A small-molecule ligand and the protein it binds are described below.
Small molecule (SMILES): CSCC[C@H](NC=O)C(=O)O

Sequence of chain 1.GA:
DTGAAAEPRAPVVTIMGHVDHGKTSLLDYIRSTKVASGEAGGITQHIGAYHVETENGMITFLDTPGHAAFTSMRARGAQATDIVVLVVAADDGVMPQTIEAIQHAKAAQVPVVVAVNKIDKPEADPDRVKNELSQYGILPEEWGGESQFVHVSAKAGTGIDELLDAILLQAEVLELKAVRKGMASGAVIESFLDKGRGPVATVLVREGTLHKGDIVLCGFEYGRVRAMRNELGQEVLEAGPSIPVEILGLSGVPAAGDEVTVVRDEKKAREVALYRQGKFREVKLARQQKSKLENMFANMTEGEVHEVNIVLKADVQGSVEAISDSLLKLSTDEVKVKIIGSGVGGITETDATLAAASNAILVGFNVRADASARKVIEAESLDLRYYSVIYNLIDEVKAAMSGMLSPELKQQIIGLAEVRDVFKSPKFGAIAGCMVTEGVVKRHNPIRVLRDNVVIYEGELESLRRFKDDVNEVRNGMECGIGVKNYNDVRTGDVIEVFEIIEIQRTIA

Binding-site contacts:
Ligand atom CE contacts residue GLY814 of chain 1.GA at 4.5 Å.
Ligand atom O1 contacts residue ARG847 of chain 1.GA at 3.1 Å.
Ligand atom N contacts residue PHE848 of chain 1.GA at 3.5 Å (h-bond).
Ligand atom N contacts residue ARG847 of chain 1.GA at 3.8 Å.
Ligand atom CB contacts residue GLY862 of chain 1.GA at 3.6 Å.
Ligand atom CG contacts residue GLU860 of chain 1.GA at 3.2 Å.
Ligand atom CA contacts residue ARG846 of chain 1.GA at 4.5 Å.
Ligand atom SD contacts residue GLY814 of chain 1.GA at 2.9 Å.
Ligand atom C contacts residue PHE804 of chain 1.GA at 3.8 Å (hydrophobic).
Ligand atom SD contacts residue GLU860 of chain 1.GA at 3.8 Å.
Ligand atom CB contacts residue CYS861 of chain 1.GA at 3.3 Å (hydrophobic).
Ligand atom CB contacts residue CYS815 of chain 1.GA at 4.2 Å (hydrophobic).
Ligand atom O1 contacts residue ARG846 of chain 1.GA at 3.6 Å (salt-bridge).
Ligand atom CA contacts residue CYS861 of chain 1.GA at 4.3 Å (hydrophobic).
Ligand atom CE contacts residue CYS861 of chain 1.GA at 3.9 Å (hydrophobic).
Ligand atom CB contacts residue PHE804 of chain 1.GA at 4.2 Å (hydrophobic).
Ligand atom SD contacts residue ARG801 of chain 1.GA at 4.3 Å.
Ligand atom CE contacts residue GLU860 of chain 1.GA at 3.0 Å.
Ligand atom SD contacts residue CYS815 of chain 1.GA at 3.2 Å (h-bond).
Ligand atom CG contacts residue CYS815 of chain 1.GA at 4.2 Å (hydrophobic).
Ligand atom CB contacts residue GLY814 of chain 1.GA at 3.3 Å.
Ligand atom N contacts residue CYS861 of chain 1.GA at 4.1 Å.
Ligand atom O1 contacts residue PHE848 of chain 1.GA at 2.1 Å (h-bond).
Ligand atom CA contacts residue GLY862 of chain 1.GA at 3.9 Å.
Ligand atom CN contacts residue ARG847 of chain 1.GA at 2.9 Å.
Ligand atom N contacts residue GLY862 of chain 1.GA at 3.9 Å.
Ligand atom N contacts residue ARG846 of chain 1.GA at 4.0 Å.
Ligand atom CG contacts residue GLY814 of chain 1.GA at 3.8 Å.
Ligand atom CN contacts residue ARG846 of chain 1.GA at 3.6 Å.
Ligand atom CG contacts residue CYS861 of chain 1.GA at 3.2 Å (hydrophobic).
Ligand atom CE contacts residue MET816 of chain 1.GA at 3.8 Å (hydrophobic).
Ligand atom SD contacts residue CYS861 of chain 1.GA at 3.4 Å (h-bond).
Ligand atom CN contacts residue PHE848 of chain 1.GA at 2.2 Å (hydrophobic).
Ligand atom CE contacts residue CYS815 of chain 1.GA at 3.3 Å (hydrophobic).